Sequence of chain 1.J:
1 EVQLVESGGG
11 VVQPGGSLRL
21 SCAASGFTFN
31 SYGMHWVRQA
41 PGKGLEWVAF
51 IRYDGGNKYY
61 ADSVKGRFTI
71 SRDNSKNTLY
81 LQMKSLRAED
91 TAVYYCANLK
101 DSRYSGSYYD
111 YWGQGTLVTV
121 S

The small molecule below binds the protein below.
Small molecule (SMILES): CC(=O)N[C@@H]1[C@@H](O)[C@H](O)[C@@H](CO)O[C@H]1O

Sequence of chain 1.F:
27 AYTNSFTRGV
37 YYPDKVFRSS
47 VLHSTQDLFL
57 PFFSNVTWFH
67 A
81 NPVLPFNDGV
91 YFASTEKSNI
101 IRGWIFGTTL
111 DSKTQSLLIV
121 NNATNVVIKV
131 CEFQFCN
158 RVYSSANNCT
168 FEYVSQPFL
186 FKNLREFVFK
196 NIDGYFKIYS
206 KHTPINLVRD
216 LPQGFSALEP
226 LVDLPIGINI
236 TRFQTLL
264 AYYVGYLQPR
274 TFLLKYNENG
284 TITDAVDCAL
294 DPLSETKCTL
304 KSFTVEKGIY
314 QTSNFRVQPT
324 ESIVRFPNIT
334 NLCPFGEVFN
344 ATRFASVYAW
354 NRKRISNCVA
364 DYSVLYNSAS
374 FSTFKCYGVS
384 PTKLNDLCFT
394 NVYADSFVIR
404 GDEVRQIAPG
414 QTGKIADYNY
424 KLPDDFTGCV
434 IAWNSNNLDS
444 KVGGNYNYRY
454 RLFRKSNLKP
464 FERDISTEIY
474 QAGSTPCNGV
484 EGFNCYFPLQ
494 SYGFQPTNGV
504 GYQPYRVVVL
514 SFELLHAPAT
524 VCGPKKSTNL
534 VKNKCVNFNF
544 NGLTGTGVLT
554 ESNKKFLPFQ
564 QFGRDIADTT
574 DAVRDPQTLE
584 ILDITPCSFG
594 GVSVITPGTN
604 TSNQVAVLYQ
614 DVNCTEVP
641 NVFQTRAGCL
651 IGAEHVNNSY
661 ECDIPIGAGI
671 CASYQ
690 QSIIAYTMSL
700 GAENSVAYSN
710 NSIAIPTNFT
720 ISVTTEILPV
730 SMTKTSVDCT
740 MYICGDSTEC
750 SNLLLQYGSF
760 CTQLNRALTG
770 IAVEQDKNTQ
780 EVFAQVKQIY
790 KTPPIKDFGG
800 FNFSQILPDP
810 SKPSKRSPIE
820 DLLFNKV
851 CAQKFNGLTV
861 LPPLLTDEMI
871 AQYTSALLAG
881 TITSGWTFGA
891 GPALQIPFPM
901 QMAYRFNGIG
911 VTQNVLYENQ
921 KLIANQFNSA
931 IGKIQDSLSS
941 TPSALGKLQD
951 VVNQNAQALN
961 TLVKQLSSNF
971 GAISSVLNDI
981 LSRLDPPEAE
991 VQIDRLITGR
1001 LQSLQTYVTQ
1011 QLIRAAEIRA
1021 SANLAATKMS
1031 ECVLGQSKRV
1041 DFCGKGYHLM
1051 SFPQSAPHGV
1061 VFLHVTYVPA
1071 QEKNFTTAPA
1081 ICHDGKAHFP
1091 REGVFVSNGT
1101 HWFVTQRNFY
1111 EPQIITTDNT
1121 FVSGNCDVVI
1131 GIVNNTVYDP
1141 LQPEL

Binding-site contacts:
Ligand atom C7 contacts residue ASN234 of chain 1.F at 3.6 Å.
Ligand atom O5 contacts residue ASN234 of chain 1.F at 2.4 Å (h-bond).
Ligand atom C6 contacts residue ARG103 of chain 1.J at 3.3 Å.
Ligand atom O6 contacts residue ARG103 of chain 1.J at 4.1 Å.
Ligand atom C5 contacts residue ASN234 of chain 1.F at 3.7 Å.
Ligand atom C2 contacts residue ASN234 of chain 1.F at 2.5 Å.
Ligand atom C1 contacts residue ASN234 of chain 1.F at 1.5 Å.
Ligand atom O5 contacts residue ARG103 of chain 1.J at 4.1 Å.
Ligand atom C3 contacts residue ASN234 of chain 1.F at 3.9 Å.
Ligand atom O6 contacts residue TYR104 of chain 1.J at 4.0 Å.
Ligand atom C6 contacts residue TYR104 of chain 1.J at 4.1 Å (hydrophobic).
Ligand atom C5 contacts residue ARG103 of chain 1.J at 4.3 Å.
Ligand atom C4 contacts residue ASN234 of chain 1.F at 4.3 Å.
Ligand atom O7 contacts residue ASN234 of chain 1.F at 3.8 Å.
Ligand atom N2 contacts residue ASN234 of chain 1.F at 2.9 Å (h-bond).
Ligand atom C6 contacts residue ASN234 of chain 1.F at 4.3 Å.